A small-molecule ligand and the protein it binds are described below.
Small molecule (SMILES): CO[C@@H]1[C@@H](OC(N)=O)[C@@H](O)[C@H](Oc2ccc3c(O)c(NC(=O)C45CC6CC(CC(C6)C4)C5)c(=O)oc3c2C)OC1(C)C

Sequence of chain 1.A:
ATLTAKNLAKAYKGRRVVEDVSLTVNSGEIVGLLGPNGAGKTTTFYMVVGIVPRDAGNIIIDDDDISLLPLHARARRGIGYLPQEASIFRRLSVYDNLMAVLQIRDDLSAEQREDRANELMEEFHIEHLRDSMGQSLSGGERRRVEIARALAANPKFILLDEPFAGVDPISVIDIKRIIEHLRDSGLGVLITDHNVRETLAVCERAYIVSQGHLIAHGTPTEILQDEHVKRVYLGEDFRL

Binding-site contacts:
Ligand atom C14 contacts residue PHE90 of chain 1.A at 4.2 Å (hydrophobic).
Ligand atom N10 contacts residue ALA101 of chain 1.A at 3.8 Å.
Ligand atom O37 contacts residue ARG92 of chain 1.A at 4.2 Å.
Ligand atom C14 contacts residue LEU93 of chain 1.A at 3.9 Å (hydrophobic).
Ligand atom N23 contacts residue ARG92 of chain 1.A at 3.8 Å.
Ligand atom O38 contacts residue ARG92 of chain 1.A at 3.1 Å.
Ligand atom O37 contacts residue LEU93 of chain 1.A at 4.1 Å.
Ligand atom C12 contacts residue ALA101 of chain 1.A at 4.2 Å (hydrophobic).
Ligand atom C18 contacts residue PHE90 of chain 1.A at 3.9 Å (hydrophobic).
Ligand atom N10 contacts residue ASP97 of chain 1.A at 4.4 Å.
Ligand atom O11 contacts residue ALA101 of chain 1.A at 3.9 Å.
Ligand atom C12 contacts residue LEU93 of chain 1.A at 3.9 Å (hydrophobic).
Ligand atom C40 contacts residue LEU93 of chain 1.A at 3.7 Å (hydrophobic).
Ligand atom C30 contacts residue ARG91 of chain 1.A at 4.5 Å.
Ligand atom O15 contacts residue LEU93 of chain 1.A at 4.2 Å.
Ligand atom C16 contacts residue LEU93 of chain 1.A at 4.3 Å (hydrophobic).
Ligand atom C22 contacts residue ARG92 of chain 1.A at 4.0 Å.
Ligand atom C39 contacts residue LEU93 of chain 1.A at 4.0 Å (hydrophobic).
Ligand atom O13 contacts residue LEU93 of chain 1.A at 4.5 Å.
Ligand atom O11 contacts residue GLN104 of chain 1.A at 3.9 Å.
Ligand atom C41 contacts residue LEU93 of chain 1.A at 3.6 Å (hydrophobic).
Ligand atom C36 contacts residue ARG92 of chain 1.A at 3.5 Å.
Ligand atom O42 contacts residue PHE90 of chain 1.A at 4.0 Å.
Ligand atom O13 contacts residue PHE90 of chain 1.A at 4.1 Å.
Ligand atom C17 contacts residue PHE90 of chain 1.A at 4.0 Å (hydrophobic).
Ligand atom C09 contacts residue ALA101 of chain 1.A at 4.2 Å (hydrophobic).
Ligand atom O13 contacts residue ALA101 of chain 1.A at 3.0 Å.